The protein below binds the small molecule below.
Small molecule (SMILES): CC(=O)N[C@@H]1[C@@H](O)[C@H](O)[C@@H](CO)O[C@H]1O

Binding-site contacts:
Ligand atom C1 contacts residue THR85 of chain 1.Q at 3.4 Å.
Ligand atom O6 contacts residue GLN47 of chain 1.Q at 4.3 Å.
Ligand atom C8 contacts residue THR85 of chain 1.Q at 3.7 Å.
Ligand atom C1 contacts residue ASN83 of chain 1.Q at 1.4 Å.
Ligand atom C4 contacts residue ASN83 of chain 1.Q at 4.2 Å.
Ligand atom C5 contacts residue TRP81 of chain 1.Q at 4.4 Å (hydrophobic).
Ligand atom N2 contacts residue THR85 of chain 1.Q at 3.1 Å (h-bond).
Ligand atom C6 contacts residue ILE46 of chain 1.Q at 3.2 Å (hydrophobic).
Ligand atom C7 contacts residue ASN83 of chain 1.Q at 3.6 Å.
Ligand atom O7 contacts residue ASN83 of chain 1.Q at 4.0 Å.
Ligand atom C3 contacts residue THR85 of chain 1.Q at 3.6 Å.
Ligand atom O6 contacts residue TRP81 of chain 1.Q at 3.7 Å.
Ligand atom O3 contacts residue THR85 of chain 1.Q at 4.4 Å.
Ligand atom O6 contacts residue LEU45 of chain 1.Q at 3.5 Å.
Ligand atom N2 contacts residue ASN83 of chain 1.Q at 2.9 Å (h-bond).
Ligand atom O5 contacts residue ASN83 of chain 1.Q at 2.3 Å (h-bond).
Ligand atom O5 contacts residue THR85 of chain 1.Q at 4.5 Å.
Ligand atom C3 contacts residue ASN83 of chain 1.Q at 3.8 Å.
Ligand atom O6 contacts residue ILE46 of chain 1.Q at 3.0 Å (h-bond).
Ligand atom C7 contacts residue THR85 of chain 1.Q at 4.2 Å.
Ligand atom O5 contacts residue TRP81 of chain 1.Q at 4.5 Å.
Ligand atom O5 contacts residue LEU45 of chain 1.Q at 4.4 Å.
Ligand atom C2 contacts residue ASN83 of chain 1.Q at 2.4 Å.
Ligand atom C2 contacts residue THR85 of chain 1.Q at 3.5 Å.
Ligand atom C5 contacts residue ASN83 of chain 1.Q at 3.6 Å.
Ligand atom C6 contacts residue GLN47 of chain 1.Q at 4.0 Å.

Sequence of chain 1.Q:
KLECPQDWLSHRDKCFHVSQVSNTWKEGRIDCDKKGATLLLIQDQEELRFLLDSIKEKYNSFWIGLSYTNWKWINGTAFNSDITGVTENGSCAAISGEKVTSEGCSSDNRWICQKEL